A protein and the small-molecule ligand that binds it are described below.
Small molecule (SMILES): N[C@@H](Cc1ccccc1)C(=O)NCC=O

Binding-site contacts:
Ligand atom CD1 contacts residue ASN492 of chain 4.OA at 3.9 Å.
Ligand atom O contacts residue ARG442 of chain 4.OA at 4.3 Å.
Ligand atom O contacts residue PRO438 of chain 4.OA at 4.0 Å.
Ligand atom CD1 contacts residue PHE496 of chain 4.OA at 3.7 Å (hydrophobic).
Ligand atom N contacts residue ARG442 of chain 4.OA at 4.2 Å.
Ligand atom CG contacts residue ASN492 of chain 4.OA at 4.3 Å.
Ligand atom N contacts residue SER491 of chain 4.OA at 4.1 Å.
Ligand atom N contacts residue ASN492 of chain 4.OA at 3.3 Å (h-bond).
Ligand atom CD1 contacts residue PRO438 of chain 4.OA at 4.4 Å (hydrophobic).
Ligand atom C contacts residue ASN492 of chain 4.OA at 4.0 Å.
Ligand atom CE2 contacts residue PRO438 of chain 4.OA at 3.7 Å (hydrophobic).
Ligand atom CE1 contacts residue PRO438 of chain 4.OA at 3.8 Å (hydrophobic).
Ligand atom CB contacts residue PHE496 of chain 4.OA at 3.9 Å (hydrophobic).
Ligand atom CE2 contacts residue ARG442 of chain 4.OA at 3.6 Å.
Ligand atom CB contacts residue GLY495 of chain 4.OA at 3.9 Å.
Ligand atom CG contacts residue GLY495 of chain 4.OA at 4.4 Å.
Ligand atom CE1 contacts residue PHE496 of chain 4.OA at 3.6 Å (hydrophobic).
Ligand atom CG contacts residue PHE496 of chain 4.OA at 4.0 Å (hydrophobic).
Ligand atom CD2 contacts residue PRO438 of chain 4.OA at 4.4 Å (hydrophobic).
Ligand atom CZ contacts residue PRO438 of chain 4.OA at 3.4 Å (hydrophobic).
Ligand atom CD2 contacts residue ARG442 of chain 4.OA at 3.5 Å.
Ligand atom CB contacts residue ASN492 of chain 4.OA at 3.8 Å.
Ligand atom O contacts residue ASN492 of chain 4.OA at 4.2 Å.
Ligand atom CD1 contacts residue ILE434 of chain 4.OA at 4.1 Å (hydrophobic).
Ligand atom CE1 contacts residue ILE434 of chain 4.OA at 3.9 Å (hydrophobic).
Ligand atom CA contacts residue ARG442 of chain 4.OA at 3.6 Å.
Ligand atom CZ contacts residue PHE496 of chain 4.OA at 3.9 Å (hydrophobic).
Ligand atom CA contacts residue ASN492 of chain 4.OA at 3.3 Å.
Ligand atom C contacts residue ARG442 of chain 4.OA at 4.4 Å.

Sequence of chain 4.OA:
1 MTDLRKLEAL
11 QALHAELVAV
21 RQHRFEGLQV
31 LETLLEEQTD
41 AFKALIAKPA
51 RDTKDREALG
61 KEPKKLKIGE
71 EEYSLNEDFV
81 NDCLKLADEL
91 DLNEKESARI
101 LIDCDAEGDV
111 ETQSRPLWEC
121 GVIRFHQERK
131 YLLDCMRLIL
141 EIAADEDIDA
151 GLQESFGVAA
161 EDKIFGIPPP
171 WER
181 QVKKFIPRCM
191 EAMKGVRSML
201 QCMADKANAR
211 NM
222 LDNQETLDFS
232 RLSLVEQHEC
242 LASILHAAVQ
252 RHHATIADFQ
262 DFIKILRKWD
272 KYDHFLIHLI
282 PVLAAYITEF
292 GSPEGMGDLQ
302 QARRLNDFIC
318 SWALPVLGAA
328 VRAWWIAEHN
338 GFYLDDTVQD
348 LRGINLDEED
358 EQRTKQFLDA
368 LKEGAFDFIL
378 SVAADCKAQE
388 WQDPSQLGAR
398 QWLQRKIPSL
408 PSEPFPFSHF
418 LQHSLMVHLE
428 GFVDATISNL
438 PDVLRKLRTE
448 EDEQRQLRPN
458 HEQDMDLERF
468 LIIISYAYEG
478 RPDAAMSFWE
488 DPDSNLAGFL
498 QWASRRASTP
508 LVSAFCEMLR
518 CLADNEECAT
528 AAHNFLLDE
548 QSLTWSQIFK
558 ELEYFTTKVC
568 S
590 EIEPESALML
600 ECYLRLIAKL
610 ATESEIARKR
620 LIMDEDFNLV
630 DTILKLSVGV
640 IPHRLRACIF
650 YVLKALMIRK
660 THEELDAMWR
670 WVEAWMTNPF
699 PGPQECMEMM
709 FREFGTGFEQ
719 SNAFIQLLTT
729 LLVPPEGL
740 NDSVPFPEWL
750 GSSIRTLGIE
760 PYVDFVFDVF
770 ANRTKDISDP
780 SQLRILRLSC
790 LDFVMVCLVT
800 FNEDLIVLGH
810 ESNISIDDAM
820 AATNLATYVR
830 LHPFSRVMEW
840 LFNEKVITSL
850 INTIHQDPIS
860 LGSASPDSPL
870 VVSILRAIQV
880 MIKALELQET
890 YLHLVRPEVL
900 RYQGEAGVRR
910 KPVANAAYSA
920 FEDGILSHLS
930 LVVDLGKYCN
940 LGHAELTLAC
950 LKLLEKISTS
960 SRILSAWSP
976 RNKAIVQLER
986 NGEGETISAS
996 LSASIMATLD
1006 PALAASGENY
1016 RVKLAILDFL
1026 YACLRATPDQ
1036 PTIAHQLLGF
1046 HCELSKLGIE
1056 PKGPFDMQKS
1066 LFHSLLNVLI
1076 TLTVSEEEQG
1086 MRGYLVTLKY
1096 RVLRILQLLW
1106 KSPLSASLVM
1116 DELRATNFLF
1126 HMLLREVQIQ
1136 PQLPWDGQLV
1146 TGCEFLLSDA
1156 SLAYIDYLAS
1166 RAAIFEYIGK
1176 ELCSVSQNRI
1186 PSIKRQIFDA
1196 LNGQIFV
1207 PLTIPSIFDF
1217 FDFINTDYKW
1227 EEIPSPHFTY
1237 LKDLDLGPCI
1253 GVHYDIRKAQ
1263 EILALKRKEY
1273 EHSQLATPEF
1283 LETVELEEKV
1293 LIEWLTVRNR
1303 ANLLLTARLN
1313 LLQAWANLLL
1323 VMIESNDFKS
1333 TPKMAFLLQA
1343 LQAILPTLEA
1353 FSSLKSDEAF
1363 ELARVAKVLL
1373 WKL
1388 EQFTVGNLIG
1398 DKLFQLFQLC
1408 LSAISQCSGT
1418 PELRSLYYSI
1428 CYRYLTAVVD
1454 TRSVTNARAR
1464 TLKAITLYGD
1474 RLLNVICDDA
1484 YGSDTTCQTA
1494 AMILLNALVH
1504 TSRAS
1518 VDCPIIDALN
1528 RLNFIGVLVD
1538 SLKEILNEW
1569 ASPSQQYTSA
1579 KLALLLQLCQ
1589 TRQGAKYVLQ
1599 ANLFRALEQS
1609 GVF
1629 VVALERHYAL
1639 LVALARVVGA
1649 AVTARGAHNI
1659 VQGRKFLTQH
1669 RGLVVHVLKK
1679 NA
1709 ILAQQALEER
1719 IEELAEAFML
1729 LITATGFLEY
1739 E